Sequence of chain 3.A:
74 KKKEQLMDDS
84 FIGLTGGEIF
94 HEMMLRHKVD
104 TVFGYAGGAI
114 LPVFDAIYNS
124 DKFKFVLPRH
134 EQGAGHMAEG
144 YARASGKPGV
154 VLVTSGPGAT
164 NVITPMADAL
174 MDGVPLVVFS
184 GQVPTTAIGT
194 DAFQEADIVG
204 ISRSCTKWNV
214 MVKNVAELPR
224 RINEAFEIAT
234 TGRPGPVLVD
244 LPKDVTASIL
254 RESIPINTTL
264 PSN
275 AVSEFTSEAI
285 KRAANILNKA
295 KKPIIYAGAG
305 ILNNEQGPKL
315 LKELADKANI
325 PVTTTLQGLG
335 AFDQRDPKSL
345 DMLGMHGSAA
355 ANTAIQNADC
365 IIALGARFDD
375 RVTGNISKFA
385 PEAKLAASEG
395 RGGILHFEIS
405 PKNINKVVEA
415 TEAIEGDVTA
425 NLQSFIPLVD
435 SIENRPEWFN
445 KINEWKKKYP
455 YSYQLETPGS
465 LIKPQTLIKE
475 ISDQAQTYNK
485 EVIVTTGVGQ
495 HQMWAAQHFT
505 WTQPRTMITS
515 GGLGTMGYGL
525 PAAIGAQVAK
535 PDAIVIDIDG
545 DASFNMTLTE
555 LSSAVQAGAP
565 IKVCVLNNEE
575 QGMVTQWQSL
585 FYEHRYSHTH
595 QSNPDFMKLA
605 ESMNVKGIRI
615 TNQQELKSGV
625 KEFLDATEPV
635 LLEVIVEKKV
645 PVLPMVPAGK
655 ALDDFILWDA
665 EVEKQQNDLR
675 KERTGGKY

A small-molecule ligand and the protein it binds are described below.
Small molecule (SMILES): COc1cnc(OC)n2nc(NS(=O)(=O)c3c(OCC(F)F)cccc3C(F)(F)F)nc12

Sequence of chain 2.A:
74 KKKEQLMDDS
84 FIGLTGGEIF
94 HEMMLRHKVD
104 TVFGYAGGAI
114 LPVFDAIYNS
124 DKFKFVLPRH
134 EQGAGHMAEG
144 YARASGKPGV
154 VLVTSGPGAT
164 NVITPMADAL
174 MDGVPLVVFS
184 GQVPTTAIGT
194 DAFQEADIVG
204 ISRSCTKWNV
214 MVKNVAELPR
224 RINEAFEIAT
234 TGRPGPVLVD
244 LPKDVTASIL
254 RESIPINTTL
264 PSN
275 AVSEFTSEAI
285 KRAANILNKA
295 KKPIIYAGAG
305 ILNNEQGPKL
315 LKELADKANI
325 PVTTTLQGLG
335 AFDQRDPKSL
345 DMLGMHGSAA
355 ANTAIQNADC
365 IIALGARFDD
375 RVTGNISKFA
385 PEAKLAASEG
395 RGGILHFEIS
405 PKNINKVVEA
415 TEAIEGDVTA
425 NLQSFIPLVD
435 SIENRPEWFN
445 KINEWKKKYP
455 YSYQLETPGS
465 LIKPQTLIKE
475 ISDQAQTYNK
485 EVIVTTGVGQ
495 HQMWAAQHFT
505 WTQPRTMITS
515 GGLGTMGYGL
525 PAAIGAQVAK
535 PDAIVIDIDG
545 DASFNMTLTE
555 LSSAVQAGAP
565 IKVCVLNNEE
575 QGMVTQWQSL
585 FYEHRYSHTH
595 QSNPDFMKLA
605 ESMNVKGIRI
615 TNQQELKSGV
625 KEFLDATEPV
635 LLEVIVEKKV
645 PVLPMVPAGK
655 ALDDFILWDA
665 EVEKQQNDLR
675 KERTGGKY

Binding-site contacts:
Ligand atom NAP contacts residue TRP581 of chain 2.A at 3.4 Å.
Ligand atom CAW contacts residue ARG375 of chain 2.A at 3.2 Å.
Ligand atom OAD contacts residue ALA652 of chain 2.A at 3.3 Å.
Ligand atom NAQ contacts residue TRP581 of chain 2.A at 3.4 Å.
Ligand atom CAB contacts residue VAL578 of chain 2.A at 3.5 Å (hydrophobic).
Ligand atom OAD contacts residue ARG375 of chain 2.A at 3.1 Å (salt-bridge).
Ligand atom CAX contacts residue TRP581 of chain 2.A at 3.6 Å (hydrophobic).
Ligand atom NBD contacts residue TRP581 of chain 2.A at 3.4 Å.
Ligand atom OAT contacts residue TRP581 of chain 2.A at 3.5 Å.
Ligand atom FAG contacts residue GLY111 of chain 3.A at 3.5 Å.
Ligand atom CAA contacts residue MET349 of chain 2.A at 3.6 Å (hydrophobic).
Ligand atom FAG contacts residue LYS246 of chain 3.A at 3.4 Å.
Ligand atom OAU contacts residue ARG375 of chain 2.A at 2.8 Å (salt-bridge).
Ligand atom FAE contacts residue ARG375 of chain 2.A at 3.1 Å.
Ligand atom CAL contacts residue PHE196 of chain 3.A at 3.1 Å (hydrophobic).
Ligand atom NAP contacts residue ARG375 of chain 2.A at 3.0 Å (salt-bridge).
Ligand atom CAL contacts residue VAL186 of chain 3.A at 3.5 Å (hydrophobic).
Ligand atom CAJ contacts residue PHE196 of chain 3.A at 3.2 Å (hydrophobic).
Ligand atom NAQ contacts residue GLY111 of chain 3.A at 3.5 Å.
Ligand atom FAI contacts residue PHE196 of chain 3.A at 3.7 Å.
Ligand atom CAK contacts residue ASP374 of chain 2.A at 3.6 Å.
Ligand atom NAO contacts residue TRP581 of chain 2.A at 3.3 Å (h-bond).
Ligand atom CAN contacts residue ARG375 of chain 2.A at 3.7 Å.
Ligand atom NAO contacts residue MET577 of chain 2.A at 3.4 Å.
Ligand atom CAM contacts residue TRP581 of chain 2.A at 3.6 Å (hydrophobic).
Ligand atom CAV contacts residue TRP581 of chain 2.A at 3.3 Å (hydrophobic).
Ligand atom CBB contacts residue TRP581 of chain 2.A at 3.2 Å (hydrophobic).
Ligand atom CAZ contacts residue TRP581 of chain 2.A at 3.4 Å (hydrophobic).
Ligand atom OAS contacts residue MET349 of chain 2.A at 3.5 Å (h-bond).
Ligand atom CAJ contacts residue VAL186 of chain 3.A at 3.6 Å (hydrophobic).
Ligand atom OAS contacts residue ARG375 of chain 2.A at 2.9 Å (salt-bridge).
Ligand atom FAE contacts residue ALA652 of chain 2.A at 3.5 Å.
Ligand atom CAA contacts residue FAD1 of chain 2.B at 3.5 Å.
Ligand atom FAH contacts residue ALA112 of chain 3.A at 3.3 Å.
Ligand atom NAR contacts residue LYS246 of chain 3.A at 3.0 Å (salt-bridge).
Ligand atom CAB contacts residue MET577 of chain 2.A at 3.6 Å (hydrophobic).
Ligand atom OAT contacts residue GLY111 of chain 3.A at 3.4 Å.
Ligand atom OAC contacts residue LYS246 of chain 3.A at 3.3 Å (salt-bridge).
Ligand atom OAS contacts residue PHE196 of chain 3.A at 3.5 Å.
Ligand atom FAG contacts residue ALA112 of chain 3.A at 3.5 Å.